Sequence of chain 2.C:
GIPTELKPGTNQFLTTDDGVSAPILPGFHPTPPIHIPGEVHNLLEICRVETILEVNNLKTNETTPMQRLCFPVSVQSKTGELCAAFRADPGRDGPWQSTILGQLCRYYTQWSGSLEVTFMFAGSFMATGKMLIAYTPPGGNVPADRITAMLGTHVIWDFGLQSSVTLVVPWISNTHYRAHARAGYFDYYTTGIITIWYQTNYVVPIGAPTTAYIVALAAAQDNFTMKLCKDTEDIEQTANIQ

This protein binds this small molecule.
Small molecule (SMILES): CCO/N=C/c1ccc(OCC[C@@H](C)CCN2CCN(c3ccncc3)C2=O)cc1

Binding-site contacts:
Ligand atom CAG contacts residue GLN202 of chain 2.A at 3.5 Å.
Ligand atom CAO contacts residue MET230 of chain 2.A at 3.6 Å (hydrophobic).
Ligand atom CAS contacts residue TYR201 of chain 2.A at 3.9 Å (hydrophobic).
Ligand atom CAA contacts residue PRO177 of chain 2.A at 3.2 Å (hydrophobic).
Ligand atom CAZ contacts residue ILE111 of chain 2.A at 3.9 Å (hydrophobic).
Ligand atom CAQ contacts residue LEU113 of chain 2.A at 3.6 Å (hydrophobic).
Ligand atom CAX contacts residue ASN228 of chain 2.A at 3.8 Å.
Ligand atom CAS contacts residue ASN228 of chain 2.A at 3.5 Å.
Ligand atom CAD contacts residue PHE137 of chain 2.A at 3.9 Å (hydrophobic).
Ligand atom NAT contacts residue TYR155 of chain 2.A at 3.9 Å.
Ligand atom OAC contacts residue LEU113 of chain 2.A at 3.4 Å (h-bond).
Ligand atom CAR contacts residue ASN228 of chain 2.A at 3.7 Å.
Ligand atom CAP contacts residue LEU113 of chain 2.A at 3.6 Å (hydrophobic).
Ligand atom CAM contacts residue TYR155 of chain 2.A at 3.9 Å (hydrophobic).
Ligand atom CAG contacts residue ASN228 of chain 2.A at 3.3 Å.
Ligand atom NBD contacts residue ASN228 of chain 2.A at 3.7 Å.
Ligand atom NAU contacts residue MET114 of chain 2.A at 3.9 Å.
Ligand atom NBD contacts residue TRP203 of chain 2.A at 3.6 Å.
Ligand atom CAJ contacts residue TYR155 of chain 2.A at 3.5 Å (hydrophobic).
Ligand atom CAA contacts residue VAL179 of chain 2.A at 3.5 Å (hydrophobic).
Ligand atom OAC contacts residue ASP112 of chain 2.A at 3.8 Å.
Ligand atom CBB contacts residue LEU113 of chain 2.A at 3.7 Å (hydrophobic).
Ligand atom CAE contacts residue ASN228 of chain 2.A at 3.6 Å.
Ligand atom CBA contacts residue TRP203 of chain 2.A at 3.8 Å (hydrophobic).
Ligand atom CAG contacts residue TRP203 of chain 2.A at 3.7 Å (hydrophobic).
Ligand atom CAH contacts residue MET114 of chain 2.A at 3.5 Å (hydrophobic).
Ligand atom CAS contacts residue TRP203 of chain 2.A at 3.4 Å (hydrophobic).
Ligand atom CAN contacts residue PHE135 of chain 2.A at 3.8 Å (hydrophobic).
Ligand atom CAR contacts residue TYR201 of chain 2.A at 3.5 Å (hydrophobic).
Ligand atom CAI contacts residue PHE135 of chain 2.A at 3.5 Å (hydrophobic).
Ligand atom CAL contacts residue ILE111 of chain 2.A at 3.9 Å (hydrophobic).
Ligand atom CBA contacts residue ASN228 of chain 2.A at 3.7 Å.
Ligand atom CAF contacts residue MET114 of chain 2.A at 3.1 Å (hydrophobic).
Ligand atom CAK contacts residue PHE135 of chain 2.A at 3.3 Å (hydrophobic).
Ligand atom OAW contacts residue MET195 of chain 2.A at 3.4 Å.
Ligand atom CAN contacts residue ILE111 of chain 2.A at 3.8 Å (hydrophobic).
Ligand atom CAL contacts residue TYR155 of chain 2.A at 3.4 Å (hydrophobic).
Ligand atom CAE contacts residue GLN202 of chain 2.A at 3.6 Å.
Ligand atom NBC contacts residue ASN228 of chain 2.A at 3.7 Å.
Ligand atom CAF contacts residue ASP112 of chain 2.A at 3.9 Å.

Sequence of chain 2.A:
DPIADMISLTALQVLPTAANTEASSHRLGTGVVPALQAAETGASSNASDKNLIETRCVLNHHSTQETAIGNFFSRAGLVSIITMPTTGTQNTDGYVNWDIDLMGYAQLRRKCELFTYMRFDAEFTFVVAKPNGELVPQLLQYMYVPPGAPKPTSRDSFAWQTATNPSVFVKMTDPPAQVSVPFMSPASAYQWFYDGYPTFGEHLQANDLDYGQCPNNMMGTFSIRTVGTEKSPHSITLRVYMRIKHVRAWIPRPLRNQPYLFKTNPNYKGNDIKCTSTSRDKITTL